A small-molecule ligand and the protein it binds are described below.
Small molecule (SMILES): N[C@@H](Cc1ccc(O)cc1)C(=O)N1CCC[C@H]1C(=O)N[C@@H](Cc1ccc(O)cc1)C(=O)O

Sequence of chain 4.A:
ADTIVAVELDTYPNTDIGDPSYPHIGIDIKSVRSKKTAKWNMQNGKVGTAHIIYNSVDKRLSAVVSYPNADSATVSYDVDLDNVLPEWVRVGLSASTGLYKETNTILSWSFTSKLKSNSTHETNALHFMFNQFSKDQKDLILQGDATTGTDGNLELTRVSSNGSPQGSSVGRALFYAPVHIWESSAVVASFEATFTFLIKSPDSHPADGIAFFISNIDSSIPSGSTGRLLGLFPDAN

Binding-site contacts:
Ligand atom CE2 contacts residue PTD1 of chain 4.E at 3.2 Å.
Ligand atom CZ contacts residue PTD1 of chain 4.E at 4.2 Å.
Ligand atom N contacts residue THR15 of chain 4.A at 2.7 Å (h-bond).
Ligand atom CZ contacts residue THR15 of chain 4.A at 4.1 Å.
Ligand atom CZ contacts residue ASP16 of chain 4.A at 4.2 Å.
Ligand atom CE1 contacts residue THR15 of chain 4.A at 3.5 Å.
Ligand atom CA contacts residue THR15 of chain 4.A at 3.8 Å.
Ligand atom CB contacts residue THR15 of chain 4.A at 4.0 Å.
Ligand atom CA contacts residue SER21 of chain 4.A at 3.5 Å.
Ligand atom N contacts residue SER21 of chain 4.A at 3.6 Å.
Ligand atom C contacts residue THR15 of chain 4.A at 4.1 Å.
Ligand atom CG contacts residue THR15 of chain 4.A at 3.6 Å.
Ligand atom CE1 contacts residue ASP16 of chain 4.A at 4.3 Å.
Ligand atom CD2 contacts residue SER21 of chain 4.A at 4.0 Å.
Ligand atom OH contacts residue PTD1 of chain 4.E at 4.3 Å.
Ligand atom OH contacts residue THR15 of chain 4.A at 4.2 Å.
Ligand atom O contacts residue THR15 of chain 4.A at 3.8 Å.
Ligand atom OH contacts residue ASP16 of chain 4.A at 3.8 Å.
Ligand atom CD1 contacts residue THR15 of chain 4.A at 3.4 Å.
Ligand atom C contacts residue SER21 of chain 4.A at 4.2 Å.
Ligand atom CD2 contacts residue THR15 of chain 4.A at 3.9 Å.
Ligand atom CE2 contacts residue THR15 of chain 4.A at 4.3 Å.
Ligand atom CD2 contacts residue PTD1 of chain 4.E at 3.9 Å.
Ligand atom O contacts residue SER21 of chain 4.A at 3.3 Å (h-bond).